Binding-site contacts:
Ligand atom P contacts residue PHE629 of chain 1.R at 4.4 Å.
Ligand atom C6 contacts residue VAL418 of chain 1.R at 4.0 Å (hydrophobic).
Ligand atom N6 contacts residue PRO633 of chain 1.R at 4.2 Å.
Ligand atom N6 contacts residue PRO631 of chain 1.R at 3.8 Å.
Ligand atom O2P contacts residue PHE629 of chain 1.R at 3.4 Å (h-bond).
Ligand atom C6 contacts residue PRO631 of chain 1.R at 3.6 Å (hydrophobic).
Ligand atom C6 contacts residue PRO419 of chain 1.R at 4.3 Å (hydrophobic).
Ligand atom N1 contacts residue GLY639 of chain 1.R at 3.1 Å (h-bond).
Ligand atom N7 contacts residue HIS630 of chain 1.R at 3.6 Å.
Ligand atom O2P contacts residue HIS628 of chain 1.R at 3.8 Å.
Ligand atom N1 contacts residue PRO631 of chain 1.R at 3.8 Å.
Ligand atom N3 contacts residue PRO419 of chain 1.R at 4.2 Å.
Ligand atom N7 contacts residue SER632 of chain 1.R at 3.8 Å.
Ligand atom C8 contacts residue HIS630 of chain 1.R at 3.1 Å.
Ligand atom O5' contacts residue PRO631 of chain 1.R at 4.0 Å.
Ligand atom C5 contacts residue PRO419 of chain 1.R at 4.2 Å (hydrophobic).
Ligand atom O4' contacts residue PRO631 of chain 1.R at 4.1 Å.
Ligand atom N9 contacts residue HIS630 of chain 1.R at 3.8 Å.
Ligand atom N6 contacts residue GLY637 of chain 1.R at 4.0 Å.
Ligand atom C2 contacts residue GLY639 of chain 1.R at 3.9 Å.
Ligand atom C6 contacts residue GLY639 of chain 1.R at 3.8 Å.
Ligand atom N6 contacts residue PHE638 of chain 1.R at 3.8 Å.
Ligand atom N1 contacts residue PRO419 of chain 1.R at 4.2 Å.
Ligand atom C8 contacts residue ASP609 of chain 1.R at 4.4 Å.
Ligand atom N6 contacts residue VAL418 of chain 1.R at 3.8 Å.
Ligand atom C2' contacts residue PRO419 of chain 1.R at 4.0 Å (hydrophobic).
Ligand atom N6 contacts residue GLY639 of chain 1.R at 2.9 Å (h-bond).
Ligand atom N7 contacts residue ASP609 of chain 1.R at 4.1 Å.
Ligand atom C5 contacts residue SER632 of chain 1.R at 4.4 Å.
Ligand atom C2 contacts residue PRO631 of chain 1.R at 4.3 Å (hydrophobic).
Ligand atom C5 contacts residue PRO631 of chain 1.R at 4.1 Å (hydrophobic).
Ligand atom O4' contacts residue HIS630 of chain 1.R at 4.2 Å.
Ligand atom C2 contacts residue PRO419 of chain 1.R at 4.2 Å (hydrophobic).
Ligand atom N1 contacts residue VAL418 of chain 1.R at 3.8 Å.
Ligand atom C4 contacts residue PRO419 of chain 1.R at 4.0 Å (hydrophobic).
Ligand atom O2P contacts residue PRO631 of chain 1.R at 3.8 Å.
Ligand atom N6 contacts residue SER632 of chain 1.R at 4.0 Å.
Ligand atom N9 contacts residue PRO419 of chain 1.R at 4.2 Å.
Ligand atom O5' contacts residue PHE629 of chain 1.R at 3.9 Å.
Ligand atom C1' contacts residue HIS630 of chain 1.R at 3.8 Å.

Sequence of chain 1.R:
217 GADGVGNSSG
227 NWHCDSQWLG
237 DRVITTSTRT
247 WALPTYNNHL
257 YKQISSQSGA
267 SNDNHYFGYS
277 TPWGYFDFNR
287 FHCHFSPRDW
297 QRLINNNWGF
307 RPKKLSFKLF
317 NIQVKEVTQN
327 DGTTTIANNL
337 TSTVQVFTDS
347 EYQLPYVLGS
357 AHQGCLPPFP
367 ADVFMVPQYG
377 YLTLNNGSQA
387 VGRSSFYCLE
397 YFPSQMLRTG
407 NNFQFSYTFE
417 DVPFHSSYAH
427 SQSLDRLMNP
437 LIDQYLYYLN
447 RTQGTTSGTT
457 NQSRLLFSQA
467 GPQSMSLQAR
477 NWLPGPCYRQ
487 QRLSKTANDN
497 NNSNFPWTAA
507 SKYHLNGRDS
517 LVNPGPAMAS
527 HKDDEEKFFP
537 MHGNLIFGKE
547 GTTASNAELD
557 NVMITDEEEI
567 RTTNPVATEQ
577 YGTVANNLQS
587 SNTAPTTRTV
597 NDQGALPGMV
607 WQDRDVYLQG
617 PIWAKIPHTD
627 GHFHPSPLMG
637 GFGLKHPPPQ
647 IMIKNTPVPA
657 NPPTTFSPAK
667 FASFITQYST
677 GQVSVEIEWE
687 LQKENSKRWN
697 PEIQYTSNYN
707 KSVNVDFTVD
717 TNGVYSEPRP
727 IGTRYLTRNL

A small-molecule ligand and the protein it binds are described below.
Small molecule (SMILES): Nc1ncnc2c1ncn2[C@H]1C[C@H](O)[C@@H](COP(=O)(O)O)O1